Sequence of chain 1.C:
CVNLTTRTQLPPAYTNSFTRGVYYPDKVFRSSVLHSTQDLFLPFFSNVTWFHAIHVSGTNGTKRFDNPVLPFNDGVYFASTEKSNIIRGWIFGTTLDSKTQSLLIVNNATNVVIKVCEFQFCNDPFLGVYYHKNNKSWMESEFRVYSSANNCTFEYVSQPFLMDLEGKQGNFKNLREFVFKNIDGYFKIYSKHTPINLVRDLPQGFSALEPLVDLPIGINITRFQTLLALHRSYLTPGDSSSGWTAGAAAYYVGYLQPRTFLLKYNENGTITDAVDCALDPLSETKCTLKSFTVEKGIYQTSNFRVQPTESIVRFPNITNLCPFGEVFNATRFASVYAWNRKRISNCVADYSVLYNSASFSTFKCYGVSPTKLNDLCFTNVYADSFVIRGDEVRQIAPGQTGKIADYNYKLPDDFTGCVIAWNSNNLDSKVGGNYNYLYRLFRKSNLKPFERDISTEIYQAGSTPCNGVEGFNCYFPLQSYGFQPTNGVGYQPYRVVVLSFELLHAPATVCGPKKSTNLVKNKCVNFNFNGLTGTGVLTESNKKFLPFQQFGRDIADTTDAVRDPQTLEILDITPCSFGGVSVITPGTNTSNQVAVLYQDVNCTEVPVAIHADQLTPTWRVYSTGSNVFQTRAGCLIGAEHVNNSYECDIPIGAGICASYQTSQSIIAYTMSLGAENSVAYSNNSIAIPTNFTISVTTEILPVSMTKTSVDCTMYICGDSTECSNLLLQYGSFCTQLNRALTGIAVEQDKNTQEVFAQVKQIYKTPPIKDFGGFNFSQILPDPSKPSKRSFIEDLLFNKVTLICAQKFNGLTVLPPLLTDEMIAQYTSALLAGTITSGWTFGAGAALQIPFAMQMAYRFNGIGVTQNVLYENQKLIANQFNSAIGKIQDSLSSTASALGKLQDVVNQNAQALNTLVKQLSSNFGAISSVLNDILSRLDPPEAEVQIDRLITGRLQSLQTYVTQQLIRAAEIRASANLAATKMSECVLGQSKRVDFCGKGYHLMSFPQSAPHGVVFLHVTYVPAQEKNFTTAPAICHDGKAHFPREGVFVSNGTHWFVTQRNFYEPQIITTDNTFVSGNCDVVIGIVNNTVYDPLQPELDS

Binding-site contacts:
Ligand atom N2 contacts residue ASN149 of chain 1.C at 4.4 Å.
Ligand atom O7 contacts residue HIS146 of chain 1.C at 2.6 Å (h-bond).
Ligand atom C5 contacts residue TRP152 of chain 1.C at 4.4 Å (hydrophobic).
Ligand atom O3 contacts residue MET153 of chain 1.C at 4.3 Å.
Ligand atom C4 contacts residue MET153 of chain 1.C at 3.8 Å (hydrophobic).
Ligand atom C5 contacts residue SER151 of chain 1.C at 3.9 Å.
Ligand atom O5 contacts residue ASN149 of chain 1.C at 4.2 Å.
Ligand atom O7 contacts residue ASN148 of chain 1.C at 4.5 Å.
Ligand atom O7 contacts residue ASN149 of chain 1.C at 3.0 Å (h-bond).
Ligand atom C1 contacts residue SER151 of chain 1.C at 4.1 Å.
Ligand atom C6 contacts residue MET153 of chain 1.C at 3.8 Å (hydrophobic).
Ligand atom C7 contacts residue HIS146 of chain 1.C at 3.4 Å.
Ligand atom C7 contacts residue ASN149 of chain 1.C at 3.8 Å.
Ligand atom N2 contacts residue HIS146 of chain 1.C at 4.4 Å.
Ligand atom C2 contacts residue ASN149 of chain 1.C at 4.5 Å.
Ligand atom O6 contacts residue MET153 of chain 1.C at 3.1 Å.
Ligand atom C8 contacts residue HIS146 of chain 1.C at 3.7 Å.
Ligand atom O5 contacts residue SER151 of chain 1.C at 3.3 Å (h-bond).
Ligand atom C6 contacts residue SER151 of chain 1.C at 3.3 Å.
Ligand atom C1 contacts residue ASN149 of chain 1.C at 3.3 Å.
Ligand atom C5 contacts residue MET153 of chain 1.C at 4.3 Å (hydrophobic).
Ligand atom C2 contacts residue HIS146 of chain 1.C at 4.5 Å.
Ligand atom C6 contacts residue TRP152 of chain 1.C at 3.1 Å (hydrophobic).
Ligand atom O6 contacts residue TRP152 of chain 1.C at 3.0 Å (h-bond).
Ligand atom O4 contacts residue MET153 of chain 1.C at 4.3 Å.

This protein binds this small molecule.
Small molecule (SMILES): CC(=O)N[C@@H]1[C@@H](O)[C@H](O)[C@@H](CO)O[C@H]1O